Sequence of chain 2.A:
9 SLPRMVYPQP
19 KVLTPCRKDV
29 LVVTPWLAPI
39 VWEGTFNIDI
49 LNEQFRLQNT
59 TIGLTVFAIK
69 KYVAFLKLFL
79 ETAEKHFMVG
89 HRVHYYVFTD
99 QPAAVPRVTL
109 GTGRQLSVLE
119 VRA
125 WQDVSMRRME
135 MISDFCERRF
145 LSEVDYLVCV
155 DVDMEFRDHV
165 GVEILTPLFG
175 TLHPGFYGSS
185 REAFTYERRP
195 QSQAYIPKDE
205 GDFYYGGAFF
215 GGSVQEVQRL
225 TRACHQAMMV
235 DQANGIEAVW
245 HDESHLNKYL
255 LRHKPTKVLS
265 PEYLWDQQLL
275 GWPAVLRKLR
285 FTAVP

A protein and the small-molecule ligand that binds it are described below.
Small molecule (SMILES): O=c1[nH]c(=O)n([C@@H]2O[C@H](COP(=O)(O)OP(=O)(O)O[C@H]3O[C@H](CO)[C@H](O)[C@H](O)[C@H]3O)[C@@H](O)[C@H]2O)cc1-c1ccccc1

Binding-site contacts:
Ligand atom C4 contacts residue ARG132 of chain 2.A at 3.4 Å.
Ligand atom O6 contacts residue HIS245 of chain 2.A at 3.1 Å.
Ligand atom OAK contacts residue ASP155 of chain 2.A at 3.5 Å (salt-bridge).
Ligand atom OAC contacts residue TYR70 of chain 2.A at 2.5 Å (h-bond).
Ligand atom O3 contacts residue GLY211 of chain 2.A at 3.1 Å (h-bond).
Ligand atom O4' contacts residue TRP125 of chain 2.A at 3.2 Å.
Ligand atom C3 contacts residue ARG132 of chain 2.A at 3.3 Å.
Ligand atom O3 contacts residue ARG132 of chain 2.A at 2.7 Å (salt-bridge).
Ligand atom OAK contacts residue ASP157 of chain 2.A at 3.0 Å (salt-bridge).
Ligand atom O3' contacts residue ASP155 of chain 2.A at 3.4 Å.
Ligand atom O3 contacts residue ALA212 of chain 2.A at 3.4 Å (h-bond).
Ligand atom OAL contacts residue MN1 of chain 2.B at 2.4 Å.
Ligand atom OAK contacts residue MN1 of chain 2.B at 2.2 Å.
Ligand atom C6 contacts residue TRP244 of chain 2.A at 3.4 Å (hydrophobic).
Ligand atom CBC contacts residue TYR70 of chain 2.A at 3.3 Å (hydrophobic).
Ligand atom C3 contacts residue ASP155 of chain 2.A at 3.4 Å.
Ligand atom CAO contacts residue TRP125 of chain 2.A at 3.5 Å (hydrophobic).
Ligand atom O3 contacts residue ASP155 of chain 2.A at 2.7 Å (salt-bridge).
Ligand atom C2' contacts residue PHE65 of chain 2.A at 3.4 Å (hydrophobic).
Ligand atom O2' contacts residue VAL156 of chain 2.A at 3.4 Å (h-bond).
Ligand atom C4 contacts residue ASP246 of chain 2.A at 3.2 Å.
Ligand atom NAU contacts residue TYR70 of chain 2.A at 3.2 Å.
Ligand atom O6 contacts residue TRP244 of chain 2.A at 3.3 Å (h-bond).
Ligand atom NAU contacts residue ILE67 of chain 2.A at 2.8 Å (h-bond).
Ligand atom C5' contacts residue TRP125 of chain 2.A at 3.5 Å (hydrophobic).
Ligand atom O3' contacts residue ASP157 of chain 2.A at 3.0 Å (salt-bridge).
Ligand atom O2 contacts residue ASP155 of chain 2.A at 2.5 Å (salt-bridge).
Ligand atom O3' contacts residue VAL156 of chain 2.A at 3.2 Å (h-bond).
Ligand atom OAB contacts residue ILE67 of chain 2.A at 2.9 Å (h-bond).
Ligand atom CAP contacts residue TYR70 of chain 2.A at 3.3 Å (hydrophobic).
Ligand atom C2 contacts residue ASP155 of chain 2.A at 3.4 Å.
Ligand atom CAR contacts residue TRP125 of chain 2.A at 3.5 Å (hydrophobic).
Ligand atom OAB contacts residue PHE65 of chain 2.A at 3.3 Å (h-bond).
Ligand atom O2 contacts residue ALA212 of chain 2.A at 3.1 Å.
Ligand atom O6 contacts residue TRP125 of chain 2.A at 2.7 Å (h-bond).
Ligand atom O4 contacts residue ASP246 of chain 2.A at 2.9 Å (salt-bridge).
Ligand atom PBP contacts residue MN1 of chain 2.B at 3.4 Å.
Ligand atom O6 contacts residue ASP246 of chain 2.A at 2.8 Å (salt-bridge).
Ligand atom O4 contacts residue GLU247 of chain 2.A at 3.4 Å.
Ligand atom O2' contacts residue PHE65 of chain 2.A at 2.6 Å (h-bond).